Binding-site contacts:
Ligand atom CAH contacts residue ASN289 of chain 1.A at 4.2 Å.
Ligand atom OAB contacts residue ILE292 of chain 1.A at 3.9 Å.
Ligand atom CAE contacts residue SER322 of chain 1.A at 4.4 Å.
Ligand atom CAH contacts residue TYR417 of chain 1.A at 4.4 Å (hydrophobic).
Ligand atom CAK contacts residue ILE292 of chain 1.A at 4.5 Å (hydrophobic).
Ligand atom CAJ contacts residue ILE292 of chain 1.A at 3.9 Å (hydrophobic).
Ligand atom CAH contacts residue TYR325 of chain 1.A at 4.2 Å (hydrophobic).
Ligand atom NAA contacts residue ASN289 of chain 1.A at 3.6 Å.
Ligand atom CAG contacts residue TYR417 of chain 1.A at 3.6 Å (hydrophobic).
Ligand atom OAD contacts residue ASN289 of chain 1.A at 2.9 Å (h-bond).
Ligand atom NAA contacts residue TYR325 of chain 1.A at 3.6 Å.
Ligand atom CAK contacts residue TYR417 of chain 1.A at 4.2 Å (hydrophobic).
Ligand atom CAE contacts residue ALA321 of chain 1.A at 4.2 Å (hydrophobic).
Ligand atom OAC contacts residue VAL216 of chain 1.A at 3.2 Å.
Ligand atom CAG contacts residue VAL216 of chain 1.A at 4.2 Å (hydrophobic).
Ligand atom OAC contacts residue ILE292 of chain 1.A at 4.5 Å.
Ligand atom CAG contacts residue ILE292 of chain 1.A at 4.4 Å (hydrophobic).
Ligand atom NAA contacts residue LEU212 of chain 1.A at 4.1 Å.
Ligand atom CAE contacts residue TYR325 of chain 1.A at 4.0 Å (hydrophobic).
Ligand atom CAI contacts residue SER322 of chain 1.A at 4.5 Å.
Ligand atom CAE contacts residue ILE292 of chain 1.A at 3.8 Å (hydrophobic).
Ligand atom OAB contacts residue ALA321 of chain 1.A at 3.8 Å.
Ligand atom OAD contacts residue ILE292 of chain 1.A at 3.8 Å.
Ligand atom NAA contacts residue ASP383 of chain 1.A at 4.3 Å.
Ligand atom CAH contacts residue LEU212 of chain 1.A at 4.4 Å (hydrophobic).
Ligand atom OAB contacts residue PHE318 of chain 1.A at 4.3 Å.
Ligand atom CAL contacts residue ILE379 of chain 1.A at 4.5 Å (hydrophobic).
Ligand atom CAI contacts residue ILE292 of chain 1.A at 3.6 Å (hydrophobic).
Ligand atom CAI contacts residue VAL216 of chain 1.A at 4.3 Å (hydrophobic).
Ligand atom CAL contacts residue ASN289 of chain 1.A at 3.8 Å.
Ligand atom OAB contacts residue SER322 of chain 1.A at 3.6 Å (h-bond).
Ligand atom CAL contacts residue TYR325 of chain 1.A at 4.3 Å (hydrophobic).
Ligand atom OAD contacts residue TYR417 of chain 1.A at 2.8 Å (h-bond).
Ligand atom CAL contacts residue TYR417 of chain 1.A at 3.9 Å (hydrophobic).
Ligand atom CAF contacts residue ILE292 of chain 1.A at 4.3 Å (hydrophobic).
Ligand atom CAJ contacts residue VAL216 of chain 1.A at 3.8 Å (hydrophobic).
Ligand atom CAF contacts residue TYR325 of chain 1.A at 3.6 Å (hydrophobic).

Sequence of chain 1.A:
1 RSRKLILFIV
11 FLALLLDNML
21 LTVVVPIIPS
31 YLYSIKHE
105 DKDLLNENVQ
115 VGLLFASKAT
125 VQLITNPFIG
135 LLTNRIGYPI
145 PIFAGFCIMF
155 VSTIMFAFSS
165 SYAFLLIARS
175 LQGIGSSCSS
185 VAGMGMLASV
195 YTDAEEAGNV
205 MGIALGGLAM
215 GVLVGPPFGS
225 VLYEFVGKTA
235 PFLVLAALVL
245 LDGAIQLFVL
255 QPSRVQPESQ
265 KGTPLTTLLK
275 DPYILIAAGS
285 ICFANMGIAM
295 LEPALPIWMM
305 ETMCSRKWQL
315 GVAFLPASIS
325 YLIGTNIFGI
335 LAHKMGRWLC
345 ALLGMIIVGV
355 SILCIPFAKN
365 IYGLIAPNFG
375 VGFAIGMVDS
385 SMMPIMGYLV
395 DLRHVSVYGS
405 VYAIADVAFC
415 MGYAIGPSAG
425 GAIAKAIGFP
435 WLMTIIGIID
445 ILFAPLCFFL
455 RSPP

A protein and the small-molecule ligand that binds it are described below.
Small molecule (SMILES): [NH3+]C[C@H](O)c1ccc(O)c(O)c1